The protein below binds the small molecule below.
Small molecule (SMILES): CC(=O)N[C@@H]1[C@@H](O)[C@H](O)[C@@H](CO)O[C@H]1O

Binding-site contacts:
Ligand atom O4 contacts residue VAL171 of chain 1.B at 4.3 Å.
Ligand atom N2 contacts residue ASN122 of chain 1.B at 2.9 Å (h-bond).
Ligand atom C2 contacts residue THR124 of chain 1.B at 4.3 Å.
Ligand atom C7 contacts residue ASN122 of chain 1.B at 4.0 Å.
Ligand atom C5 contacts residue ASN122 of chain 1.B at 3.7 Å.
Ligand atom C1 contacts residue VAL127 of chain 1.B at 4.4 Å (hydrophobic).
Ligand atom C8 contacts residue THR124 of chain 1.B at 3.5 Å.
Ligand atom C6 contacts residue VAL127 of chain 1.B at 3.8 Å (hydrophobic).
Ligand atom C7 contacts residue THR124 of chain 1.B at 3.9 Å.
Ligand atom C4 contacts residue ASN122 of chain 1.B at 4.3 Å.
Ligand atom C2 contacts residue ASN122 of chain 1.B at 2.5 Å.
Ligand atom N2 contacts residue THR124 of chain 1.B at 3.3 Å.
Ligand atom C3 contacts residue ASN122 of chain 1.B at 3.8 Å.
Ligand atom O5 contacts residue VAL127 of chain 1.B at 3.9 Å.
Ligand atom C5 contacts residue VAL127 of chain 1.B at 3.6 Å (hydrophobic).
Ligand atom C1 contacts residue ASN122 of chain 1.B at 1.5 Å.
Ligand atom C1 contacts residue THR124 of chain 1.B at 4.0 Å.
Ligand atom O6 contacts residue VAL127 of chain 1.B at 4.2 Å.
Ligand atom O5 contacts residue ASN122 of chain 1.B at 2.4 Å (h-bond).

Sequence of chain 1.B:
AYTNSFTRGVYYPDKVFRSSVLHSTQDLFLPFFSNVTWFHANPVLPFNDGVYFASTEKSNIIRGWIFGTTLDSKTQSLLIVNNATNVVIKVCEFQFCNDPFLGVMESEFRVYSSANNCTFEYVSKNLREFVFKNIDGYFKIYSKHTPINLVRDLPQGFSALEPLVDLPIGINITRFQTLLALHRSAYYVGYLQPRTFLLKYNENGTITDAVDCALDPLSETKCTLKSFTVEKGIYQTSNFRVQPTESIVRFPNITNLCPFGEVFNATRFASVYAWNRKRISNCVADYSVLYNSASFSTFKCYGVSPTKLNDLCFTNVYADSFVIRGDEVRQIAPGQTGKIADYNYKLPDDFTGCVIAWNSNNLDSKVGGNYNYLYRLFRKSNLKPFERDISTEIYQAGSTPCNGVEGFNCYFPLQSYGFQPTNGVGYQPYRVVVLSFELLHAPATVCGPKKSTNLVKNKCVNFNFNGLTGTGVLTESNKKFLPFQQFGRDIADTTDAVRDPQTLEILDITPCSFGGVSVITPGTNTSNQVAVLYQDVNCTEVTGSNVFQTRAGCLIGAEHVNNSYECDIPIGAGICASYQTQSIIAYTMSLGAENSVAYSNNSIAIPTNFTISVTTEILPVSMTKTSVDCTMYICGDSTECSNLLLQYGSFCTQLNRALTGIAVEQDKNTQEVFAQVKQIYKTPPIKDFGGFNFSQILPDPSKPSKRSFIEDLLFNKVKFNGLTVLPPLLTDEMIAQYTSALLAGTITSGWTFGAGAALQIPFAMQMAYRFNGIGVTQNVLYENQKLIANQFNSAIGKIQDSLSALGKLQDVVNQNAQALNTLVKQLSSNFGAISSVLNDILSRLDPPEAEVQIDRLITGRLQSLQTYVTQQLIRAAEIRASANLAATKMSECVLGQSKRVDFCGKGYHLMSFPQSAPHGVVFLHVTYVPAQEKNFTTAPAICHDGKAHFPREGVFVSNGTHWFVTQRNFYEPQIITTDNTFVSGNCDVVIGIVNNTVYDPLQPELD